Sequence of chain 5.A:
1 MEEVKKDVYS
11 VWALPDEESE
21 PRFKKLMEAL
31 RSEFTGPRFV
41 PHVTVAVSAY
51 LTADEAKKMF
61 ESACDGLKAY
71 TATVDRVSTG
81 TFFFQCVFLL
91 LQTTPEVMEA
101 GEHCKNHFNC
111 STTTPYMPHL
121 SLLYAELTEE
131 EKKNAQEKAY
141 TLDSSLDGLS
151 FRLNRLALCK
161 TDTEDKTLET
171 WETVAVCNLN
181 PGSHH

Binding-site contacts:
Ligand atom O3' contacts residue THR44 of chain 5.A at 3.2 Å (h-bond).
Ligand atom C2 contacts residue PHE84 of chain 5.A at 3.9 Å (hydrophobic).
Ligand atom O3' contacts residue HIS42 of chain 5.A at 3.7 Å.
Ligand atom C2' contacts residue TRP171 of chain 5.A at 4.3 Å (hydrophobic).
Ligand atom O4 contacts residue TYR50 of chain 2.A at 3.4 Å (h-bond).
Ligand atom V contacts residue THR44 of chain 5.A at 3.7 Å.
Ligand atom V contacts residue HIS42 of chain 5.A at 4.0 Å.
Ligand atom O3V contacts residue TYR124 of chain 5.A at 3.1 Å (h-bond).
Ligand atom O5' contacts residue THR161 of chain 5.A at 3.5 Å.
Ligand atom O2 contacts residue TRP171 of chain 5.A at 4.0 Å.
Ligand atom O1V contacts residue THR44 of chain 5.A at 3.5 Å (h-bond).
Ligand atom O3V contacts residue HIS42 of chain 5.A at 4.2 Å.
Ligand atom O3' contacts residue TYR124 of chain 5.A at 4.3 Å.
Ligand atom O3V contacts residue SER121 of chain 5.A at 3.0 Å (h-bond).
Ligand atom O4 contacts residue THR163 of chain 5.A at 4.1 Å.
Ligand atom O3' contacts residue TRP171 of chain 5.A at 4.2 Å.
Ligand atom N3 contacts residue THR163 of chain 5.A at 2.8 Å (h-bond).
Ligand atom O2V contacts residue TYR124 of chain 5.A at 3.9 Å.
Ligand atom C4 contacts residue THR163 of chain 5.A at 3.9 Å.
Ligand atom O2V contacts residue THR44 of chain 5.A at 3.1 Å (h-bond).
Ligand atom O5' contacts residue SER10 of chain 5.A at 2.6 Å (h-bond).
Ligand atom C2 contacts residue THR163 of chain 5.A at 3.3 Å.
Ligand atom N3 contacts residue TYR50 of chain 2.A at 4.2 Å.
Ligand atom C5' contacts residue THR161 of chain 5.A at 4.0 Å.
Ligand atom C4 contacts residue TYR50 of chain 2.A at 4.3 Å (hydrophobic).
Ligand atom O2 contacts residue PHE84 of chain 5.A at 3.0 Å.
Ligand atom C5' contacts residue SER10 of chain 5.A at 3.9 Å.
Ligand atom V contacts residue HIS119 of chain 5.A at 4.1 Å.
Ligand atom O3V contacts residue HIS119 of chain 5.A at 3.9 Å.
Ligand atom C4' contacts residue THR44 of chain 5.A at 4.1 Å.
Ligand atom O2 contacts residue THR163 of chain 5.A at 3.1 Å (h-bond).
Ligand atom V contacts residue TYR124 of chain 5.A at 4.0 Å.
Ligand atom O5' contacts residue TRP12 of chain 5.A at 3.2 Å (h-bond).
Ligand atom O3V contacts residue PHE84 of chain 5.A at 4.3 Å.
Ligand atom O1V contacts residue HIS119 of chain 5.A at 3.3 Å (h-bond).
Ligand atom C3' contacts residue TRP171 of chain 5.A at 3.6 Å (hydrophobic).
Ligand atom O2V contacts residue HIS42 of chain 5.A at 2.6 Å (h-bond).
Ligand atom O5' contacts residue THR44 of chain 5.A at 4.2 Å.
Ligand atom C5' contacts residue THR163 of chain 5.A at 3.9 Å.
Ligand atom N3 contacts residue PHE84 of chain 5.A at 4.0 Å.

Sequence of chain 2.A:
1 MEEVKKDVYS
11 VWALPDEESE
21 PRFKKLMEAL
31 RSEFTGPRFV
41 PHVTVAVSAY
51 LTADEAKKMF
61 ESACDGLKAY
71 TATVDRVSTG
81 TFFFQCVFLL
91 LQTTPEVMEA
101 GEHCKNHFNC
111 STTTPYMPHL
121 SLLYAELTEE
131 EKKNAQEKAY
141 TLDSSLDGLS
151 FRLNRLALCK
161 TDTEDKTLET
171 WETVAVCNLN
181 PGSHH

A protein and the small-molecule ligand that binds it are described below.
Small molecule (SMILES): O=c1ccn([C@@H]2O[C@H](CO)[C@H]3O[V](=O)(O)(O)O[C@H]32)c(=O)[nH]1